The protein below binds the small molecule below.
Small molecule (SMILES): C/C1=C/C(=O)O[C@@H]2C[C@@H](CC[C@H](C)/C=C\C=C\CC1)O[C@@](O)([C@@H]1CSC(=O)N1)C2

Binding-site contacts:
Ligand atom O3 contacts residue TYR69 of chain 1.B at 2.7 Å (h-bond).
Ligand atom N1 contacts residue ARG183 of chain 1.B at 3.6 Å.
Ligand atom C20 contacts residue THR186 of chain 1.B at 3.5 Å.
Ligand atom N1 contacts residue ASP157 of chain 1.B at 2.9 Å (salt-bridge).
Ligand atom C2 contacts residue ARG210 of chain 1.B at 3.3 Å.
Ligand atom S1 contacts residue THR186 of chain 1.B at 3.6 Å.
Ligand atom O3 contacts residue GLU207 of chain 1.B at 3.5 Å (salt-bridge).
Ligand atom O5 contacts residue ARG210 of chain 1.B at 3.3 Å.
Ligand atom C19 contacts residue GLU207 of chain 1.B at 3.4 Å.
Ligand atom C14 contacts residue GLY15 of chain 1.B at 3.5 Å.
Ligand atom C16 contacts residue ASP157 of chain 1.B at 3.7 Å.
Ligand atom O5 contacts residue THR186 of chain 1.B at 2.5 Å (h-bond).
Ligand atom C12 contacts residue ILE34 of chain 1.B at 3.7 Å (hydrophobic).
Ligand atom O5 contacts residue ASP157 of chain 1.B at 3.6 Å (salt-bridge).
Ligand atom C7 contacts residue GLN59 of chain 1.B at 3.5 Å.
Ligand atom C9 contacts residue GLN59 of chain 1.B at 3.4 Å.
Ligand atom O1 contacts residue LEU16 of chain 1.B at 3.6 Å.
Ligand atom O4 contacts residue GLU207 of chain 1.B at 2.8 Å (salt-bridge).
Ligand atom S1 contacts residue ARG206 of chain 1.B at 3.4 Å.
Ligand atom C19 contacts residue ARG206 of chain 1.B at 3.7 Å.
Ligand atom C10 contacts residue GLU207 of chain 1.B at 3.5 Å.
Ligand atom C14 contacts residue PRO32 of chain 1.B at 3.7 Å (hydrophobic).
Ligand atom C7 contacts residue ASP56 of chain 1.B at 3.5 Å.
Ligand atom C22 contacts residue LEU67 of chain 1.B at 3.6 Å (hydrophobic).
Ligand atom O5 contacts residue LYS213 of chain 1.B at 3.7 Å.
Ligand atom C18 contacts residue TYR69 of chain 1.B at 3.6 Å (hydrophobic).
Ligand atom C17 contacts residue GLU207 of chain 1.B at 3.6 Å.
Ligand atom C20 contacts residue ARG210 of chain 1.B at 3.7 Å.
Ligand atom C4 contacts residue ARG210 of chain 1.B at 3.6 Å.
Ligand atom O5 contacts residue ARG183 of chain 1.B at 3.6 Å.
Ligand atom C20 contacts residue ASP157 of chain 1.B at 3.6 Å.
Ligand atom C3 contacts residue ARG210 of chain 1.B at 3.3 Å.
Ligand atom C13 contacts residue TYR69 of chain 1.B at 3.6 Å (hydrophobic).
Ligand atom C11 contacts residue TYR69 of chain 1.B at 3.5 Å (hydrophobic).
Ligand atom O4 contacts residue ARG210 of chain 1.B at 3.2 Å.
Ligand atom C21 contacts residue ARG210 of chain 1.B at 3.0 Å.
Ligand atom C1 contacts residue ARG210 of chain 1.B at 3.6 Å.
Ligand atom C12 contacts residue TYR69 of chain 1.B at 3.4 Å (hydrophobic).
Ligand atom C7 contacts residue PRO32 of chain 1.B at 3.5 Å (hydrophobic).
Ligand atom C1 contacts residue LEU16 of chain 1.B at 3.7 Å (hydrophobic).

Sequence of chain 1.B:
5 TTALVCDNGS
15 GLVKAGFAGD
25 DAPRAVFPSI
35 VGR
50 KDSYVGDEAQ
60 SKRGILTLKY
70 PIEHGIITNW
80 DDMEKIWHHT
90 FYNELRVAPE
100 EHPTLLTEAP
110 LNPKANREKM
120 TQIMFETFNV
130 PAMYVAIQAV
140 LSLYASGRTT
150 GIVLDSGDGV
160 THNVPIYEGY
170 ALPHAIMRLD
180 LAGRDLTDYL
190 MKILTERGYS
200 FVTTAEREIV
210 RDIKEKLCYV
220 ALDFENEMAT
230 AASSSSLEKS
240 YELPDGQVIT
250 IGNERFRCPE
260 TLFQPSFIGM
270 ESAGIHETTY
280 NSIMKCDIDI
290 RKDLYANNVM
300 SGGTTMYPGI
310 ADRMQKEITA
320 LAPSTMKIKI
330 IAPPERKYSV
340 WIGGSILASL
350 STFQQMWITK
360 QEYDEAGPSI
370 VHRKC